Binding-site contacts:
Ligand atom O6 contacts residue THR205 of chain 1.B at 4.2 Å.
Ligand atom C6 contacts residue THR205 of chain 1.B at 4.2 Å.
Ligand atom C1 contacts residue THR205 of chain 1.B at 3.5 Å.
Ligand atom O7 contacts residue ASN203 of chain 1.B at 3.3 Å (h-bond).
Ligand atom C1 contacts residue ASN203 of chain 1.B at 1.4 Å.
Ligand atom C5 contacts residue THR205 of chain 1.B at 3.5 Å.
Ligand atom C7 contacts residue ASN203 of chain 1.B at 3.3 Å.
Ligand atom N2 contacts residue ASN203 of chain 1.B at 2.9 Å (h-bond).
Ligand atom O5 contacts residue THR205 of chain 1.B at 3.5 Å (h-bond).
Ligand atom C8 contacts residue ASN203 of chain 1.B at 4.4 Å.
Ligand atom C6 contacts residue ASN203 of chain 1.B at 4.5 Å.
Ligand atom O5 contacts residue ASN203 of chain 1.B at 2.4 Å (h-bond).
Ligand atom C2 contacts residue ASN203 of chain 1.B at 2.5 Å.
Ligand atom C4 contacts residue ASN203 of chain 1.B at 4.2 Å.
Ligand atom C3 contacts residue ASN203 of chain 1.B at 3.8 Å.
Ligand atom C5 contacts residue ASN203 of chain 1.B at 3.7 Å.

Sequence of chain 1.B:
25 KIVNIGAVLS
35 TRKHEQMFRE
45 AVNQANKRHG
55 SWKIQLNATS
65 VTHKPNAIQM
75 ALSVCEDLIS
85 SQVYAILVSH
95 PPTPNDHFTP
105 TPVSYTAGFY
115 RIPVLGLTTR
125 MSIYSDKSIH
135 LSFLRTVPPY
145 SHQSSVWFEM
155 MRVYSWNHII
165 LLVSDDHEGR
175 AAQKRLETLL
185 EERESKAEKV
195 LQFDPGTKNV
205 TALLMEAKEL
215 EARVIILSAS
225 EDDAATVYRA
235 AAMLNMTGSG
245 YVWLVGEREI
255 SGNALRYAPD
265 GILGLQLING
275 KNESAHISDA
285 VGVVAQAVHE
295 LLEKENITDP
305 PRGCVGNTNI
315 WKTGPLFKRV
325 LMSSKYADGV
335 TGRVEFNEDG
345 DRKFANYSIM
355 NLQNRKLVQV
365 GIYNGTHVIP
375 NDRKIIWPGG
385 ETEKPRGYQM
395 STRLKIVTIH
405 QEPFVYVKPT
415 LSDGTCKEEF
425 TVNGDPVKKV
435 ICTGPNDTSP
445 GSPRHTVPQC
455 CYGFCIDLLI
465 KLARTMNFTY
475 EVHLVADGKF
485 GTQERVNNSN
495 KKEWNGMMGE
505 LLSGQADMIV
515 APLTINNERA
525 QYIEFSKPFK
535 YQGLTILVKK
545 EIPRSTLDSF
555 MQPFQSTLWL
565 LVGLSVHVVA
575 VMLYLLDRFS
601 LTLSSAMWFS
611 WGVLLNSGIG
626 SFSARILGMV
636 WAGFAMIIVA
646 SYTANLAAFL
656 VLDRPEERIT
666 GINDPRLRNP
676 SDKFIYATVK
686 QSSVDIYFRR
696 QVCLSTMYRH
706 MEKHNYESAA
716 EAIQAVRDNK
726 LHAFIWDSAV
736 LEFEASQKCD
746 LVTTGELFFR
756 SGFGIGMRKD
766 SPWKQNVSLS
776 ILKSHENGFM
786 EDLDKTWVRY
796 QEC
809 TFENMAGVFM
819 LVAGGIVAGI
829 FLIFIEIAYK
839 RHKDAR

This protein binds this small molecule.
Small molecule (SMILES): CC(=O)N[C@@H]1[C@@H](O)[C@H](O)[C@@H](CO)O[C@H]1O